Sequence of chain 3.A:
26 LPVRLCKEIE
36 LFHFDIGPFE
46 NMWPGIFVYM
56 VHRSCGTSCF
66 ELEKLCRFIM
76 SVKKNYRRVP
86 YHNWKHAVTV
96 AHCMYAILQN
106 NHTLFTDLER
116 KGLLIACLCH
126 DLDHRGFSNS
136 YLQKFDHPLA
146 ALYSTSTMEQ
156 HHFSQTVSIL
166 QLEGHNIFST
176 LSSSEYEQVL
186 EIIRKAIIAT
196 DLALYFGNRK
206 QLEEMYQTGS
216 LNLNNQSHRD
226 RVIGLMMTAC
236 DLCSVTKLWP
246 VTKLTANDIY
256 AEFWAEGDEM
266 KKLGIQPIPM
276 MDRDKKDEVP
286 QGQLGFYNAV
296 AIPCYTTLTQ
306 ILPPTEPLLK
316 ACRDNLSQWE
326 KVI

Binding-site contacts:
Ligand atom N29 contacts residue TYR255 of chain 3.A at 2.7 Å (h-bond).
Ligand atom C24 contacts residue GLY287 of chain 3.A at 3.8 Å.
Ligand atom C26 contacts residue GLU283 of chain 3.A at 3.4 Å.
Ligand atom O01 contacts residue THR247 of chain 3.A at 2.8 Å (h-bond).
Ligand atom C22 contacts residue GLY287 of chain 3.A at 3.7 Å.
Ligand atom N13 contacts residue PHE291 of chain 3.A at 3.7 Å.
Ligand atom O01 contacts residue ALA251 of chain 3.A at 3.6 Å.
Ligand atom C09 contacts residue ILE254 of chain 3.A at 3.5 Å (hydrophobic).
Ligand atom C04 contacts residue GLN288 of chain 3.A at 3.9 Å.
Ligand atom N18 contacts residue MET275 of chain 3.A at 3.7 Å.
Ligand atom C08 contacts residue SER239 of chain 3.A at 3.6 Å.
Ligand atom N10 contacts residue ILE254 of chain 3.A at 3.8 Å.
Ligand atom C28 contacts residue GLY287 of chain 3.A at 3.8 Å.
Ligand atom C02 contacts residue THR247 of chain 3.A at 3.5 Å.
Ligand atom C19 contacts residue MET275 of chain 3.A at 3.5 Å (hydrophobic).
Ligand atom C21 contacts residue GLY287 of chain 3.A at 3.8 Å.
Ligand atom C14 contacts residue PHE291 of chain 3.A at 3.7 Å (hydrophobic).
Ligand atom C07 contacts residue TYR86 of chain 3.A at 3.5 Å (hydrophobic).
Ligand atom C21 contacts residue MET275 of chain 3.A at 3.5 Å (hydrophobic).
Ligand atom C17 contacts residue GLN288 of chain 3.A at 3.5 Å.
Ligand atom C20 contacts residue MET275 of chain 3.A at 3.5 Å (hydrophobic).
Ligand atom C19 contacts residue PHE291 of chain 3.A at 3.7 Å (hydrophobic).
Ligand atom C27 contacts residue TYR255 of chain 3.A at 3.3 Å (hydrophobic).
Ligand atom C23 contacts residue MET275 of chain 3.A at 3.8 Å (hydrophobic).
Ligand atom C17 contacts residue TYR255 of chain 3.A at 3.6 Å (hydrophobic).
Ligand atom C11 contacts residue LEU237 of chain 3.A at 3.5 Å (hydrophobic).
Ligand atom C26 contacts residue VAL284 of chain 3.A at 3.8 Å (hydrophobic).
Ligand atom C16 contacts residue MET275 of chain 3.A at 3.8 Å (hydrophobic).
Ligand atom N29 contacts residue MET275 of chain 3.A at 3.6 Å.
Ligand atom C26 contacts residue PRO274 of chain 3.A at 3.7 Å (hydrophobic).
Ligand atom C16 contacts residue PHE258 of chain 3.A at 3.7 Å (hydrophobic).
Ligand atom C25 contacts residue PRO274 of chain 3.A at 3.8 Å (hydrophobic).
Ligand atom C23 contacts residue GLY287 of chain 3.A at 3.5 Å.
Ligand atom N10 contacts residue LEU237 of chain 3.A at 3.5 Å.
Ligand atom N06 contacts residue ILE254 of chain 3.A at 3.6 Å.
Ligand atom C07 contacts residue ILE254 of chain 3.A at 3.7 Å (hydrophobic).
Ligand atom C28 contacts residue TYR255 of chain 3.A at 3.4 Å (hydrophobic).
Ligand atom C28 contacts residue MET275 of chain 3.A at 3.8 Å (hydrophobic).
Ligand atom C25 contacts residue GLU283 of chain 3.A at 3.5 Å.
Ligand atom C20 contacts residue TYR255 of chain 3.A at 3.7 Å (hydrophobic).

A protein and the small-molecule ligand that binds it are described below.
Small molecule (SMILES): OCC1CCN(c2nccnc2OC2CN(c3ccc4ccccc4n3)C2)CC1